Binding-site contacts:
Ligand atom C2 contacts residue CYS189 of chain 1.B at 3.7 Å (hydrophobic).
Ligand atom C4 contacts residue TYR92 of chain 1.B at 3.8 Å (hydrophobic).
Ligand atom C10 contacts residue SER149 of chain 1.B at 4.2 Å.
Ligand atom CL contacts residue SER149 of chain 1.B at 4.1 Å.
Ligand atom C2 contacts residue CYS190 of chain 1.B at 4.2 Å (hydrophobic).
Ligand atom C10 contacts residue TRP148 of chain 1.B at 4.2 Å (hydrophobic).
Ligand atom CL contacts residue LEU108 of chain 1.C at 3.5 Å.
Ligand atom C3 contacts residue TYR187 of chain 1.B at 3.9 Å (hydrophobic).
Ligand atom N1 contacts residue TYR194 of chain 1.B at 4.1 Å.
Ligand atom C5 contacts residue TRP148 of chain 1.B at 3.7 Å (hydrophobic).
Ligand atom C11 contacts residue LEU118 of chain 1.C at 3.6 Å (hydrophobic).
Ligand atom C2 contacts residue TRP148 of chain 1.B at 3.9 Å (hydrophobic).
Ligand atom C1 contacts residue TRP148 of chain 1.B at 3.6 Å (hydrophobic).
Ligand atom C6 contacts residue TRP148 of chain 1.B at 3.4 Å (hydrophobic).
Ligand atom C3 contacts residue TYR92 of chain 1.B at 3.3 Å (hydrophobic).
Ligand atom C9 contacts residue CYS190 of chain 1.B at 4.2 Å (hydrophobic).
Ligand atom C8 contacts residue TYR194 of chain 1.B at 3.5 Å (hydrophobic).
Ligand atom C5 contacts residue TYR92 of chain 1.B at 3.9 Å (hydrophobic).
Ligand atom C5 contacts residue TRP54 of chain 1.C at 3.2 Å (hydrophobic).
Ligand atom C3 contacts residue TYR194 of chain 1.B at 3.9 Å (hydrophobic).
Ligand atom C8 contacts residue CYS190 of chain 1.B at 3.5 Å (hydrophobic).
Ligand atom C7 contacts residue TRP148 of chain 1.B at 3.2 Å (hydrophobic).
Ligand atom N1 contacts residue TYR92 of chain 1.B at 2.6 Å (h-bond).
Ligand atom C6 contacts residue TYR92 of chain 1.B at 3.9 Å (hydrophobic).
Ligand atom N2 contacts residue LEU118 of chain 1.C at 3.6 Å.
Ligand atom C1 contacts residue CYS189 of chain 1.B at 4.0 Å (hydrophobic).
Ligand atom C9 contacts residue TYR194 of chain 1.B at 3.6 Å (hydrophobic).
Ligand atom C11 contacts residue TRP148 of chain 1.B at 3.1 Å (hydrophobic).
Ligand atom C4 contacts residue TRP54 of chain 1.C at 3.6 Å (hydrophobic).
Ligand atom C3 contacts residue TRP148 of chain 1.B at 4.0 Å (hydrophobic).
Ligand atom C10 contacts residue LEU118 of chain 1.C at 4.1 Å (hydrophobic).
Ligand atom C8 contacts residue CYS189 of chain 1.B at 4.1 Å (hydrophobic).
Ligand atom CL contacts residue GLN116 of chain 1.C at 3.5 Å.
Ligand atom N1 contacts residue TRP148 of chain 1.B at 3.0 Å (h-bond).
Ligand atom CL contacts residue ASN106 of chain 1.C at 3.8 Å.
Ligand atom C2 contacts residue TYR194 of chain 1.B at 3.8 Å (hydrophobic).
Ligand atom C4 contacts residue TYR187 of chain 1.B at 3.7 Å (hydrophobic).
Ligand atom C8 contacts residue TRP148 of chain 1.B at 3.7 Å (hydrophobic).
Ligand atom N1 contacts residue SER147 of chain 1.B at 4.1 Å.
Ligand atom N2 contacts residue TRP148 of chain 1.B at 3.7 Å.

The protein below binds the small molecule below.
Small molecule (SMILES): Clc1ccc([C@H]2C[C@@H]3CC[C@H]2N3)cn1

Sequence of chain 1.C:
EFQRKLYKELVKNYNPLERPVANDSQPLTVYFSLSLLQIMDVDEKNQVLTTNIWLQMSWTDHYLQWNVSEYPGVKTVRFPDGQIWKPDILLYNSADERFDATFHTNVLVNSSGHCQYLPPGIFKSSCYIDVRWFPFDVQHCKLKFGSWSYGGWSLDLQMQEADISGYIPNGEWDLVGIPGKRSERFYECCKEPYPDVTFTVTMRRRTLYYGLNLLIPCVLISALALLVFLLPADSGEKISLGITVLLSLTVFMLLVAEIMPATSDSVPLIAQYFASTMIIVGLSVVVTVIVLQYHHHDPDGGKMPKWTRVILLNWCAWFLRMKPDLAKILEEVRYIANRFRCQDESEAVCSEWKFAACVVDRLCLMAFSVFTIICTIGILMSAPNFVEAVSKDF

Sequence of chain 1.B:
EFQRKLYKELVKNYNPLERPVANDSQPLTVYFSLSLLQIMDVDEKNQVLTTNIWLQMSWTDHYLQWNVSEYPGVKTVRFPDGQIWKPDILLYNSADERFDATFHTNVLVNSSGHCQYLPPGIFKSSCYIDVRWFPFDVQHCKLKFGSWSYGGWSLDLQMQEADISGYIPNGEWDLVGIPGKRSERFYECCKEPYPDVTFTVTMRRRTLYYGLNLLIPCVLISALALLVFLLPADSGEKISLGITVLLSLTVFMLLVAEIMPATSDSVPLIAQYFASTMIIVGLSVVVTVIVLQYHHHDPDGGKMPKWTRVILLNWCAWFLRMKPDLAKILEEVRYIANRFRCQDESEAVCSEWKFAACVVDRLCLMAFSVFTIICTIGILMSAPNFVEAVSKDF